Binding-site contacts:
Ligand atom O3' contacts residue SER68 of chain 1.H at 2.7 Å (h-bond).
Ligand atom C2 contacts residue GLN441 of chain 1.H at 3.8 Å.
Ligand atom C5' contacts residue MET70 of chain 1.H at 3.7 Å (hydrophobic).
Ligand atom N7 contacts residue MET414 of chain 1.H at 3.7 Å.
Ligand atom C2 contacts residue THR333 of chain 1.H at 3.5 Å.
Ligand atom O2P contacts residue ILE367 of chain 1.H at 3.6 Å.
Ligand atom N1 contacts residue GLN441 of chain 1.H at 3.3 Å (h-bond).
Ligand atom C5' contacts residue TYR411 of chain 1.H at 3.6 Å (hydrophobic).
Ligand atom O3P contacts residue GLY366 of chain 1.H at 3.8 Å.
Ligand atom O2' contacts residue ASP364 of chain 1.H at 2.7 Å (salt-bridge).
Ligand atom O5' contacts residue GLY387 of chain 1.H at 3.5 Å.
Ligand atom C2 contacts residue CYS331 of chain 1.H at 3.3 Å (hydrophobic).
Ligand atom P contacts residue TYR411 of chain 1.H at 3.8 Å.
Ligand atom C5 contacts residue ILE330 of chain 1.H at 3.9 Å (hydrophobic).
Ligand atom O3' contacts residue ASP364 of chain 1.H at 2.6 Å (salt-bridge).
Ligand atom O1P contacts residue SER388 of chain 1.H at 2.8 Å (h-bond).
Ligand atom O3P contacts residue GLY328 of chain 1.H at 3.1 Å.
Ligand atom C2' contacts residue ASP364 of chain 1.H at 3.5 Å.
Ligand atom C8 contacts residue ILE330 of chain 1.H at 3.7 Å (hydrophobic).
Ligand atom O2P contacts residue GLY365 of chain 1.H at 3.7 Å.
Ligand atom O2P contacts residue GLY366 of chain 1.H at 2.9 Å (h-bond).
Ligand atom O1P contacts residue TYR411 of chain 1.H at 2.7 Å (h-bond).
Ligand atom N3 contacts residue NAD1 of chain 1.SA at 3.6 Å.
Ligand atom C3' contacts residue SER68 of chain 1.H at 3.3 Å.
Ligand atom O6 contacts residue GLY415 of chain 1.H at 2.8 Å (h-bond).
Ligand atom O3P contacts residue SER329 of chain 1.H at 2.8 Å (h-bond).
Ligand atom O6 contacts residue GLY413 of chain 1.H at 3.5 Å.
Ligand atom N1 contacts residue NAD1 of chain 1.SA at 3.4 Å (h-bond).
Ligand atom O5' contacts residue GLY365 of chain 1.H at 3.6 Å.
Ligand atom C8 contacts residue MET70 of chain 1.H at 3.7 Å (hydrophobic).
Ligand atom C5' contacts residue GLY387 of chain 1.H at 3.6 Å.
Ligand atom O6 contacts residue GLY442 of chain 1.H at 3.7 Å.
Ligand atom C2 contacts residue NAD1 of chain 1.SA at 3.0 Å.
Ligand atom O6 contacts residue MET414 of chain 1.H at 3.1 Å (h-bond).
Ligand atom N3 contacts residue CYS331 of chain 1.H at 3.5 Å.
Ligand atom N7 contacts residue ILE330 of chain 1.H at 3.7 Å.
Ligand atom P contacts residue GLY366 of chain 1.H at 3.8 Å.
Ligand atom O1P contacts residue GLY387 of chain 1.H at 3.6 Å.
Ligand atom C3' contacts residue ASP364 of chain 1.H at 3.4 Å.
Ligand atom C6 contacts residue GLY415 of chain 1.H at 3.9 Å.

Sequence of chain 1.H:
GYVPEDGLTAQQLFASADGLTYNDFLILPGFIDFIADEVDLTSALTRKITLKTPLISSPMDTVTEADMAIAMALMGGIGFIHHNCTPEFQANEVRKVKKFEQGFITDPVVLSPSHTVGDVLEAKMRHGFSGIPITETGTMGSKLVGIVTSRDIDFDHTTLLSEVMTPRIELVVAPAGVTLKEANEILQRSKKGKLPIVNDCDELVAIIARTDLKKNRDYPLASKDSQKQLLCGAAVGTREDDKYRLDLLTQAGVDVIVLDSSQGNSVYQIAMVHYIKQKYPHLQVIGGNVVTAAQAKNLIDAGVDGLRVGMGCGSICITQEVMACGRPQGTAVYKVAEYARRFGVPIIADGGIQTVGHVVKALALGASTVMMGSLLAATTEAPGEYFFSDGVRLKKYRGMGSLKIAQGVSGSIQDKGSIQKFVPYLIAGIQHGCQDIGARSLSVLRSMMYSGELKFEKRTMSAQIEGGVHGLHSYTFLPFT

This protein binds this small molecule.
Small molecule (SMILES): O=c1[nH]cnc2c1ncn2[C@@H]1O[C@H](COP(=O)(O)O)[C@@H](O)[C@H]1O